Sequence of chain 1.A:
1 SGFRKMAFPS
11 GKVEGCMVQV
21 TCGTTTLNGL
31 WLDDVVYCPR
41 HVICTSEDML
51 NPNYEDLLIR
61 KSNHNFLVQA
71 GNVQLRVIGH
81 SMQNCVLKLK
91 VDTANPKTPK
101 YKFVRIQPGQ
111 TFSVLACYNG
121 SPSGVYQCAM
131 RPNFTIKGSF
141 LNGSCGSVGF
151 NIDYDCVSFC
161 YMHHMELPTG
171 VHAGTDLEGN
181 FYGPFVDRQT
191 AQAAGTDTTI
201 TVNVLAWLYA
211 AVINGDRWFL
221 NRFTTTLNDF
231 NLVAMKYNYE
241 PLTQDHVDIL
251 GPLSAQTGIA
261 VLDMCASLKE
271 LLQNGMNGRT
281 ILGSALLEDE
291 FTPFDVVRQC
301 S

Binding-site contacts:
Ligand atom C5 contacts residue ARG188 of chain 1.A at 3.2 Å.
Ligand atom O44 contacts residue SER144 of chain 1.A at 3.2 Å (h-bond).
Ligand atom O12 contacts residue PRO168 of chain 1.A at 3.6 Å.
Ligand atom O2 contacts residue GLN189 of chain 1.A at 3.6 Å.
Ligand atom C22 contacts residue GLU166 of chain 1.A at 3.7 Å.
Ligand atom C28 contacts residue HIS164 of chain 1.A at 3.5 Å.
Ligand atom N36 contacts residue CYS145 of chain 1.A at 3.1 Å (h-bond).
Ligand atom C27 contacts residue GLN189 of chain 1.A at 3.6 Å.
Ligand atom C38 contacts residue CYS145 of chain 1.A at 3.1 Å (hydrophobic).
Ligand atom O42 contacts residue CYS145 of chain 1.A at 2.5 Å (h-bond).
Ligand atom C47 contacts residue GLY143 of chain 1.A at 3.4 Å.
Ligand atom C9 contacts residue MET165 of chain 1.A at 3.5 Å (hydrophobic).
Ligand atom O42 contacts residue HIS41 of chain 1.A at 2.5 Å (h-bond).
Ligand atom C15 contacts residue ALA191 of chain 1.A at 3.5 Å (hydrophobic).
Ligand atom C10 contacts residue THR190 of chain 1.A at 3.1 Å.
Ligand atom C5 contacts residue THR190 of chain 1.A at 3.4 Å.
Ligand atom C48 contacts residue THR26 of chain 1.A at 3.4 Å.
Ligand atom C41 contacts residue LEU141 of chain 1.A at 3.5 Å (hydrophobic).
Ligand atom O25 contacts residue MET165 of chain 1.A at 3.4 Å.
Ligand atom C32 contacts residue ASP187 of chain 1.A at 3.5 Å.
Ligand atom N36 contacts residue HIS164 of chain 1.A at 3.0 Å (h-bond).
Ligand atom C30 contacts residue MET49 of chain 1.A at 3.6 Å (hydrophobic).
Ligand atom N3 contacts residue GLU166 of chain 1.A at 3.0 Å (salt-bridge).
Ligand atom C37 contacts residue CYS145 of chain 1.A at 2.7 Å (hydrophobic).
Ligand atom O44 contacts residue CYS145 of chain 1.A at 3.0 Å (h-bond).
Ligand atom O25 contacts residue GLU166 of chain 1.A at 3.1 Å (salt-bridge).
Ligand atom C49 contacts residue CYS145 of chain 1.A at 2.8 Å (hydrophobic).
Ligand atom C46 contacts residue THR26 of chain 1.A at 3.5 Å.
Ligand atom C7 contacts residue MET165 of chain 1.A at 3.6 Å (hydrophobic).
Ligand atom C7 contacts residue GLN192 of chain 1.A at 3.5 Å.
Ligand atom C8 contacts residue LEU167 of chain 1.A at 3.6 Å (hydrophobic).
Ligand atom C46 contacts residue GLY143 of chain 1.A at 3.3 Å.
Ligand atom C5 contacts residue GLN192 of chain 1.A at 3.5 Å.
Ligand atom C1 contacts residue GLU166 of chain 1.A at 3.5 Å.
Ligand atom C43 contacts residue CYS145 of chain 1.A at 1.8 Å (hydrophobic).
Ligand atom N18 contacts residue GLU166 of chain 1.A at 3.0 Å (salt-bridge).
Ligand atom C33 contacts residue MET165 of chain 1.A at 3.5 Å (hydrophobic).
Ligand atom O13 contacts residue PRO168 of chain 1.A at 3.4 Å.
Ligand atom O44 contacts residue GLY143 of chain 1.A at 2.8 Å (h-bond).
Ligand atom C41 contacts residue ASN142 of chain 1.A at 3.6 Å.

A small-molecule ligand and the protein it binds are described below.
Small molecule (SMILES): CCCC[C@H](NC(=O)[C@@H]1[C@@H]2[C@H](CN1C(=O)[C@@H](NC(=O)NC1(CS(=O)(=O)C(C)(C)C)CCCCC1)C(C)(C)C)C2(C)C)[C@@H](O)C(=O)NC1CC1